The small molecule below binds the protein below.
Small molecule (SMILES): CC(=O)N[C@@H]1[C@@H](O)[C@H](O)[C@@H](CO)O[C@H]1O

Sequence of chain 1.A:
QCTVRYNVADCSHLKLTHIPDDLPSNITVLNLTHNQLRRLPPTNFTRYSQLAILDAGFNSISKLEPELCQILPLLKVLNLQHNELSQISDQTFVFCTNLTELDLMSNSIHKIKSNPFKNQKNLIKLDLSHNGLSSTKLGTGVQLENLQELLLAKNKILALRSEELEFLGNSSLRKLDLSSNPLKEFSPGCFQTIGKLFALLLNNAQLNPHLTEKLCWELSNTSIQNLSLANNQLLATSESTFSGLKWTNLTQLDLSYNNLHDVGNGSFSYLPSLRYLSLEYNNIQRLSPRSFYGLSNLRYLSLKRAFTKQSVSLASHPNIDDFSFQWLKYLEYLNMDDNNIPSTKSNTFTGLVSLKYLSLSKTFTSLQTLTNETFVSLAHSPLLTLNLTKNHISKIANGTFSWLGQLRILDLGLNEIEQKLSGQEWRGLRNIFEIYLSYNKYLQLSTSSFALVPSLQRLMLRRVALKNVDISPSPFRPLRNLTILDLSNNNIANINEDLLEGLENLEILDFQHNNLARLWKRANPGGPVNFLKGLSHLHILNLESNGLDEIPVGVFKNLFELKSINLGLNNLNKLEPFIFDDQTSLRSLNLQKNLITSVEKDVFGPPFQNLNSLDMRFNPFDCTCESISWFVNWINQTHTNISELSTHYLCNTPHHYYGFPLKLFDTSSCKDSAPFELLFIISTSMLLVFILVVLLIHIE

Binding-site contacts:
Ligand atom C3 contacts residue ASN125 of chain 1.A at 3.8 Å.
Ligand atom O5 contacts residue PRO100 of chain 1.A at 3.1 Å (h-bond).
Ligand atom C1 contacts residue PRO100 of chain 1.A at 3.4 Å (hydrophobic).
Ligand atom C8 contacts residue ASN125 of chain 1.A at 3.9 Å.
Ligand atom C5 contacts residue PRO100 of chain 1.A at 4.4 Å (hydrophobic).
Ligand atom C4 contacts residue ASN125 of chain 1.A at 4.2 Å.
Ligand atom C1 contacts residue ASN125 of chain 1.A at 1.4 Å.
Ligand atom C2 contacts residue THR124 of chain 1.A at 4.3 Å.
Ligand atom C8 contacts residue THR124 of chain 1.A at 4.3 Å.
Ligand atom O7 contacts residue THR124 of chain 1.A at 2.5 Å (h-bond).
Ligand atom C6 contacts residue LEU101 of chain 1.A at 3.8 Å (hydrophobic).
Ligand atom O5 contacts residue ASN125 of chain 1.A at 2.4 Å (h-bond).
Ligand atom C5 contacts residue ASN125 of chain 1.A at 3.7 Å.
Ligand atom O6 contacts residue PRO100 of chain 1.A at 4.3 Å.
Ligand atom C2 contacts residue ASN125 of chain 1.A at 2.5 Å.
Ligand atom C7 contacts residue ASN125 of chain 1.A at 3.6 Å.
Ligand atom N2 contacts residue THR124 of chain 1.A at 3.1 Å (h-bond).
Ligand atom O6 contacts residue LEU101 of chain 1.A at 3.4 Å.
Ligand atom C2 contacts residue PRO100 of chain 1.A at 4.2 Å (hydrophobic).
Ligand atom N2 contacts residue ASN125 of chain 1.A at 2.9 Å (h-bond).
Ligand atom C7 contacts residue THR124 of chain 1.A at 3.0 Å.